A protein and the small-molecule ligand that binds it are described below.
Small molecule (SMILES): NCC(=O)O

Sequence of chain 4.A:
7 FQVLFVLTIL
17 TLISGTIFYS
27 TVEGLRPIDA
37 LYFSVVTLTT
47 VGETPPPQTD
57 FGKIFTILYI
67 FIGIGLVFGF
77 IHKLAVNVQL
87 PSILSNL

Binding-site contacts:
Ligand atom OXT contacts residue PRO33 of chain 4.A at 4.5 Å.
Ligand atom CA contacts residue LEU37 of chain 4.A at 4.3 Å (hydrophobic).
Ligand atom O contacts residue ILE34 of chain 4.A at 4.5 Å.
Ligand atom N contacts residue ILE34 of chain 4.A at 4.4 Å.